Sequence of chain 1.C:
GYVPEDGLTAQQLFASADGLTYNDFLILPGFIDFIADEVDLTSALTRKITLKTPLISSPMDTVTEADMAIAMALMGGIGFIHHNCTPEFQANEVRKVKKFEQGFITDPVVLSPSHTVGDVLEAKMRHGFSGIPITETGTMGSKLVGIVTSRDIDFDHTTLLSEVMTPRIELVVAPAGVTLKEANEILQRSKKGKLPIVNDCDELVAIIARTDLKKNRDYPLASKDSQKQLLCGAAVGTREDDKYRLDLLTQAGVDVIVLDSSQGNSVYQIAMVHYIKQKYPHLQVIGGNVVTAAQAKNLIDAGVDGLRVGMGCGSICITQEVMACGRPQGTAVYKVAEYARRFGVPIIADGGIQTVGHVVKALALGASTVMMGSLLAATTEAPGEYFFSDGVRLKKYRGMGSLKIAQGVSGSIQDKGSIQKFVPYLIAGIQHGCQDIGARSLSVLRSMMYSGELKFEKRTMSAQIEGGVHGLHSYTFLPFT

Binding-site contacts:
Ligand atom O5' contacts residue GLY365 of chain 1.C at 3.5 Å.
Ligand atom O2P contacts residue SER388 of chain 1.C at 3.1 Å (h-bond).
Ligand atom O6 contacts residue GLY442 of chain 1.C at 3.5 Å.
Ligand atom C2 contacts residue THR333 of chain 1.C at 3.5 Å.
Ligand atom O1P contacts residue GLY328 of chain 1.C at 3.3 Å.
Ligand atom O2' contacts residue ASP364 of chain 1.C at 2.7 Å (salt-bridge).
Ligand atom C2 contacts residue GLN441 of chain 1.C at 3.6 Å.
Ligand atom P contacts residue GLY387 of chain 1.C at 3.8 Å.
Ligand atom O6 contacts residue GLY413 of chain 1.C at 3.3 Å.
Ligand atom O6 contacts residue MET414 of chain 1.C at 3.0 Å (h-bond).
Ligand atom O5' contacts residue GLY387 of chain 1.C at 3.7 Å.
Ligand atom N1 contacts residue GLN441 of chain 1.C at 3.1 Å (h-bond).
Ligand atom O3' contacts residue ASP364 of chain 1.C at 2.7 Å (salt-bridge).
Ligand atom O3P contacts residue SER388 of chain 1.C at 2.6 Å (h-bond).
Ligand atom O3P contacts residue GLY387 of chain 1.C at 3.7 Å.
Ligand atom N9 contacts residue NAD1 of chain 1.T at 3.6 Å.
Ligand atom C2' contacts residue ASP364 of chain 1.C at 3.6 Å.
Ligand atom C3' contacts residue ASP364 of chain 1.C at 3.5 Å.
Ligand atom C8 contacts residue MET70 of chain 1.C at 3.7 Å (hydrophobic).
Ligand atom N7 contacts residue MET414 of chain 1.C at 3.8 Å.
Ligand atom C1' contacts residue NAD1 of chain 1.T at 3.8 Å.
Ligand atom O1P contacts residue GLY366 of chain 1.C at 2.9 Å (h-bond).
Ligand atom O3P contacts residue TYR411 of chain 1.C at 2.6 Å (h-bond).
Ligand atom N3 contacts residue NAD1 of chain 1.T at 3.0 Å (h-bond).
Ligand atom P contacts residue SER388 of chain 1.C at 3.6 Å.
Ligand atom O2P contacts residue GLY387 of chain 1.C at 3.0 Å (h-bond).
Ligand atom C6 contacts residue GLY415 of chain 1.C at 3.8 Å.
Ligand atom O1P contacts residue GLY365 of chain 1.C at 3.6 Å.
Ligand atom C2 contacts residue NAD1 of chain 1.T at 3.5 Å.
Ligand atom O1P contacts residue SER329 of chain 1.C at 2.8 Å (h-bond).
Ligand atom C3' contacts residue SER68 of chain 1.C at 3.4 Å.
Ligand atom O6 contacts residue GLY415 of chain 1.C at 2.8 Å (h-bond).
Ligand atom O3' contacts residue SER68 of chain 1.C at 2.7 Å (h-bond).
Ligand atom C2 contacts residue CYS331 of chain 1.C at 3.3 Å (hydrophobic).
Ligand atom O2P contacts residue ILE367 of chain 1.C at 3.7 Å.
Ligand atom N7 contacts residue ILE330 of chain 1.C at 3.6 Å.
Ligand atom C4 contacts residue NAD1 of chain 1.T at 3.8 Å.
Ligand atom O3P contacts residue SER329 of chain 1.C at 3.6 Å.
Ligand atom C2' contacts residue NAD1 of chain 1.T at 3.6 Å.
Ligand atom N3 contacts residue CYS331 of chain 1.C at 3.5 Å.

A protein and the small-molecule ligand that binds it are described below.
Small molecule (SMILES): O=c1[nH]cnc2c1ncn2[C@@H]1O[C@H](COP(=O)(O)O)[C@@H](O)[C@H]1O